Sequence of chain 1.D:
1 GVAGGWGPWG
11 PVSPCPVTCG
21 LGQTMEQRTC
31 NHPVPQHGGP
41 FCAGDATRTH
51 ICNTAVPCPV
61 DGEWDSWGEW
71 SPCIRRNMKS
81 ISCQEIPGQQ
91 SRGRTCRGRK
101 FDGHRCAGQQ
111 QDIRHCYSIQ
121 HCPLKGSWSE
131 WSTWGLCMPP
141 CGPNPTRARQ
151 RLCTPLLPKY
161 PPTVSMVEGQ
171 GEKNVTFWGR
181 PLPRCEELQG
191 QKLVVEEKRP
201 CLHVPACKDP

A small-molecule ligand and the protein it binds are described below.
Small molecule (SMILES): OC[C@H]1O[C@H](O)[C@@H](O)[C@@H](O)[C@@H]1O

Binding-site contacts:
Ligand atom C6 contacts residue TRP67 of chain 1.D at 4.5 Å (hydrophobic).
Ligand atom C4 contacts residue TRP67 of chain 1.D at 4.2 Å (hydrophobic).
Ligand atom O6 contacts residue ARG92 of chain 1.D at 3.8 Å.
Ligand atom C5 contacts residue TRP67 of chain 1.D at 3.7 Å (hydrophobic).
Ligand atom O5 contacts residue TRP67 of chain 1.D at 2.4 Å.
Ligand atom O4 contacts residue TRP67 of chain 1.D at 4.5 Å.
Ligand atom O5 contacts residue ARG92 of chain 1.D at 3.6 Å.
Ligand atom O2 contacts residue ARG94 of chain 1.D at 4.1 Å.
Ligand atom C3 contacts residue TRP67 of chain 1.D at 3.8 Å (hydrophobic).
Ligand atom O2 contacts residue SER66 of chain 1.D at 3.7 Å.
Ligand atom O2 contacts residue ASP65 of chain 1.D at 3.7 Å.
Ligand atom C2 contacts residue TRP67 of chain 1.D at 2.5 Å (hydrophobic).
Ligand atom C1 contacts residue TRP67 of chain 1.D at 1.5 Å (hydrophobic).
Ligand atom O2 contacts residue TRP67 of chain 1.D at 3.0 Å.
Ligand atom C1 contacts residue ARG92 of chain 1.D at 4.2 Å.